Sequence of chain 1.B:
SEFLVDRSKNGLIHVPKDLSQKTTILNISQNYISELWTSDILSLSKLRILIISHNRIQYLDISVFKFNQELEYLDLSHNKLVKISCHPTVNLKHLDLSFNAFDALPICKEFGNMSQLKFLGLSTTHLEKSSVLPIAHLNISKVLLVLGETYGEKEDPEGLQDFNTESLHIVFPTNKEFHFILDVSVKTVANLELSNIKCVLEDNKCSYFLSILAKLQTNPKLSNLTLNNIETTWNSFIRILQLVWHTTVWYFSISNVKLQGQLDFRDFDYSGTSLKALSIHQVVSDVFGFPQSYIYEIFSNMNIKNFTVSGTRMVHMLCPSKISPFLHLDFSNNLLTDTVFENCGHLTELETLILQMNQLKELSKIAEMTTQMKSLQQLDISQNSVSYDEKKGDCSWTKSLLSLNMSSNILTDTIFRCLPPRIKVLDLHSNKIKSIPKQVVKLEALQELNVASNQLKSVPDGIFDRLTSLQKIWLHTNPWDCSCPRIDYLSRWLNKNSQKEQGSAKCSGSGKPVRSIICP

A protein and the small-molecule ligand that binds it are described below.
Small molecule (SMILES): CC(=O)N[C@H]1[C@H](O[C@H]2[C@H](O)[C@@H](NC(C)=O)CO[C@@H]2CO)O[C@H](CO)[C@@H](O[C@@H]2O[C@H](CO)[C@@H](O)[C@H](O)[C@@H]2O)[C@@H]1O

Binding-site contacts:
Ligand atom C8 contacts residue ASN405 of chain 1.B at 4.4 Å.
Ligand atom C2 contacts residue ASP427 of chain 1.B at 3.5 Å.
Ligand atom C4 contacts residue ASN405 of chain 1.B at 4.3 Å.
Ligand atom C7 contacts residue ASP427 of chain 1.B at 3.7 Å.
Ligand atom C1 contacts residue ASN405 of chain 1.B at 1.4 Å.
Ligand atom O5 contacts residue GLN356 of chain 1.B at 4.3 Å.
Ligand atom C1 contacts residue SER407 of chain 1.B at 3.6 Å.
Ligand atom O5 contacts residue ASN405 of chain 1.B at 2.4 Å (h-bond).
Ligand atom O4 contacts residue HIS429 of chain 1.B at 3.9 Å.
Ligand atom N2 contacts residue ASN405 of chain 1.B at 2.9 Å (h-bond).
Ligand atom C8 contacts residue ASP427 of chain 1.B at 3.9 Å.
Ligand atom C7 contacts residue ASN405 of chain 1.B at 3.5 Å.
Ligand atom C5 contacts residue SER382 of chain 1.B at 4.0 Å.
Ligand atom C1 contacts residue ASP427 of chain 1.B at 3.6 Å.
Ligand atom C5 contacts residue SER407 of chain 1.B at 3.8 Å.
Ligand atom O6 contacts residue SER382 of chain 1.B at 3.1 Å (h-bond).
Ligand atom C6 contacts residue GLN356 of chain 1.B at 3.7 Å.
Ligand atom C2 contacts residue ASN405 of chain 1.B at 2.5 Å.
Ligand atom C8 contacts residue GLN383 of chain 1.B at 3.8 Å.
Ligand atom O6 contacts residue GLN356 of chain 1.B at 3.8 Å.
Ligand atom O7 contacts residue ASN405 of chain 1.B at 3.9 Å.
Ligand atom C3 contacts residue ASP427 of chain 1.B at 3.6 Å.
Ligand atom C8 contacts residue VAL425 of chain 1.B at 3.9 Å (hydrophobic).
Ligand atom C1 contacts residue SER382 of chain 1.B at 4.3 Å.
Ligand atom O3 contacts residue ASP427 of chain 1.B at 4.3 Å.
Ligand atom O5 contacts residue SER382 of chain 1.B at 3.4 Å (h-bond).
Ligand atom N2 contacts residue ASP427 of chain 1.B at 2.7 Å (salt-bridge).
Ligand atom O5 contacts residue SER407 of chain 1.B at 3.8 Å.
Ligand atom C6 contacts residue GLN383 of chain 1.B at 3.6 Å.
Ligand atom C6 contacts residue SER382 of chain 1.B at 3.8 Å.
Ligand atom C8 contacts residue SER408 of chain 1.B at 4.0 Å.
Ligand atom C3 contacts residue HIS429 of chain 1.B at 4.3 Å.
Ligand atom C7 contacts residue HIS429 of chain 1.B at 4.0 Å.
Ligand atom O5 contacts residue ASP380 of chain 1.B at 4.3 Å.
Ligand atom O6 contacts residue GLN383 of chain 1.B at 2.7 Å (h-bond).
Ligand atom C5 contacts residue ASN405 of chain 1.B at 3.7 Å.
Ligand atom C3 contacts residue ASN405 of chain 1.B at 3.8 Å.
Ligand atom C4 contacts residue HIS429 of chain 1.B at 4.5 Å.
Ligand atom O6 contacts residue SER407 of chain 1.B at 4.4 Å.
Ligand atom O7 contacts residue HIS429 of chain 1.B at 2.9 Å (h-bond).